Binding-site contacts:
Ligand atom CT contacts residue ARG57 of chain 1.B at 3.4 Å.
Ligand atom C9 contacts residue ILE94 of chain 1.B at 3.8 Å (hydrophobic).
Ligand atom C8A contacts residue PHE31 of chain 1.B at 3.7 Å (hydrophobic).
Ligand atom C13 contacts residue ILE50 of chain 1.B at 3.6 Å (hydrophobic).
Ligand atom NA2 contacts residue THR113 of chain 1.B at 3.3 Å (h-bond).
Ligand atom C7 contacts residue TYR100 of chain 1.B at 3.8 Å (hydrophobic).
Ligand atom C16 contacts residue PHE31 of chain 1.B at 3.6 Å (hydrophobic).
Ligand atom N8 contacts residue ALA6 of chain 1.B at 3.8 Å.
Ligand atom C7 contacts residue ILE94 of chain 1.B at 3.2 Å (hydrophobic).
Ligand atom O1 contacts residue PHE31 of chain 1.B at 3.3 Å.
Ligand atom N1 contacts residue PHE31 of chain 1.B at 3.5 Å.
Ligand atom N3 contacts residue ASP27 of chain 1.B at 2.7 Å (salt-bridge).
Ligand atom C14 contacts residue ILE50 of chain 1.B at 3.7 Å (hydrophobic).
Ligand atom O2 contacts residue LYS32 of chain 1.B at 3.7 Å.
Ligand atom NA2 contacts residue ASP27 of chain 1.B at 2.9 Å (salt-bridge).
Ligand atom O contacts residue ARG52 of chain 1.B at 3.2 Å (salt-bridge).
Ligand atom O2 contacts residue ARG57 of chain 1.B at 2.7 Å (salt-bridge).
Ligand atom CD contacts residue LYS32 of chain 1.B at 3.6 Å.
Ligand atom N1 contacts residue ALA6 of chain 1.B at 3.5 Å.
Ligand atom C2 contacts residue ALA6 of chain 1.B at 3.8 Å (hydrophobic).
Ligand atom O1 contacts residue ARG57 of chain 1.B at 2.7 Å (salt-bridge).
Ligand atom N contacts residue LEU54 of chain 1.B at 3.8 Å.
Ligand atom N1 contacts residue ILE5 of chain 1.B at 3.8 Å.
Ligand atom C2 contacts residue ASP27 of chain 1.B at 3.6 Å.
Ligand atom N3 contacts residue ALA7 of chain 1.B at 3.5 Å.
Ligand atom N8 contacts residue TYR100 of chain 1.B at 3.6 Å (h-bond).
Ligand atom O1 contacts residue LYS32 of chain 1.B at 3.8 Å.
Ligand atom O4 contacts residue ASP27 of chain 1.B at 3.6 Å.
Ligand atom N8 contacts residue ILE5 of chain 1.B at 3.3 Å (h-bond).
Ligand atom OE2 contacts residue LYS32 of chain 1.B at 2.9 Å.
Ligand atom OE1 contacts residue LYS32 of chain 1.B at 3.8 Å.
Ligand atom N1 contacts residue ALA7 of chain 1.B at 3.6 Å.
Ligand atom OE2 contacts residue LEU28 of chain 1.B at 3.2 Å (h-bond).
Ligand atom C2 contacts residue ALA7 of chain 1.B at 3.8 Å (hydrophobic).
Ligand atom N8 contacts residue PHE31 of chain 1.B at 3.5 Å.
Ligand atom C4 contacts residue ASP27 of chain 1.B at 3.6 Å.
Ligand atom O4 contacts residue LEU28 of chain 1.B at 3.7 Å.
Ligand atom CA contacts residue ARG52 of chain 1.B at 3.7 Å.
Ligand atom NA2 contacts residue ALA6 of chain 1.B at 3.8 Å.
Ligand atom C7 contacts residue PHE31 of chain 1.B at 3.7 Å (hydrophobic).

The small molecule below binds the protein below.
Small molecule (SMILES): Nc1nc(=O)c2cc(CNc3ccc(C(=O)N[C@@H](CCC(=O)O)C(=O)O)cc3)cnc2[nH]1

Sequence of chain 1.B:
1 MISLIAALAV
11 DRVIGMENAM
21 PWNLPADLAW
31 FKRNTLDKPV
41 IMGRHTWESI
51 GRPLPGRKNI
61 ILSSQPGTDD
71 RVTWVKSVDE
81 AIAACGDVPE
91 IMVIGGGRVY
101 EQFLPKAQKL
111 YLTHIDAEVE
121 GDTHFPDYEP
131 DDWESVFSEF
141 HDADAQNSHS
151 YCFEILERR